Binding-site contacts:
Ligand atom O1 contacts residue ASN112 of chain 1.B at 3.6 Å (h-bond).
Ligand atom CB contacts residue PHE122 of chain 1.B at 3.4 Å (hydrophobic).
Ligand atom CD1 contacts residue VAL111 of chain 1.B at 3.9 Å (hydrophobic).
Ligand atom CZ2 contacts residue GLY106 of chain 1.C at 3.7 Å.
Ligand atom N contacts residue TRQ62 of chain 1.B at 1.6 Å.
Ligand atom CD1 contacts residue ASN109 of chain 1.B at 3.6 Å.
Ligand atom CB contacts residue ASP37 of chain 1.B at 2.9 Å.
Ligand atom CE3 contacts residue PHE122 of chain 1.B at 3.9 Å (hydrophobic).
Ligand atom O1 contacts residue TRP113 of chain 1.B at 3.2 Å (h-bond).
Ligand atom CE2 contacts residue PHE25 of chain 1.C at 3.7 Å (hydrophobic).
Ligand atom O1 contacts residue ASP81 of chain 1.B at 2.2 Å (salt-bridge).
Ligand atom CE3 contacts residue ASN112 of chain 1.B at 3.6 Å.
Ligand atom CG contacts residue VAL111 of chain 1.B at 3.9 Å (hydrophobic).
Ligand atom CZ3 contacts residue LEU28 of chain 1.C at 3.6 Å (hydrophobic).
Ligand atom CH2 contacts residue GLY106 of chain 1.C at 3.9 Å.
Ligand atom NE1 contacts residue ASP110 of chain 1.B at 4.0 Å.
Ligand atom O1 contacts residue PHE122 of chain 1.B at 3.4 Å.
Ligand atom CD2 contacts residue ASN112 of chain 1.B at 4.0 Å.
Ligand atom CG contacts residue PHE25 of chain 1.C at 3.9 Å (hydrophobic).
Ligand atom CA contacts residue TRQ62 of chain 1.B at 2.6 Å.
Ligand atom CA contacts residue ASP37 of chain 1.B at 3.5 Å.
Ligand atom NE1 contacts residue LEU107 of chain 1.C at 3.9 Å.
Ligand atom CA contacts residue VAL111 of chain 1.B at 3.4 Å (hydrophobic).
Ligand atom CD2 contacts residue PHE25 of chain 1.C at 3.7 Å (hydrophobic).
Ligand atom CH2 contacts residue LEU28 of chain 1.C at 3.8 Å (hydrophobic).
Ligand atom CZ3 contacts residue ASN112 of chain 1.B at 3.4 Å.
Ligand atom NE1 contacts residue ASP37 of chain 1.B at 3.3 Å (salt-bridge).
Ligand atom N contacts residue ASP37 of chain 1.B at 2.9 Å (salt-bridge).
Ligand atom NE1 contacts residue ASN109 of chain 1.B at 4.0 Å.
Ligand atom CA contacts residue ASP81 of chain 1.B at 3.3 Å.
Ligand atom CB contacts residue TRQ62 of chain 1.B at 3.8 Å.
Ligand atom O1 contacts residue TRQ62 of chain 1.B at 3.3 Å.
Ligand atom CZ2 contacts residue LEU107 of chain 1.C at 3.9 Å (hydrophobic).
Ligand atom CD2 contacts residue VAL111 of chain 1.B at 3.9 Å (hydrophobic).
Ligand atom CA contacts residue PHE122 of chain 1.B at 3.8 Å (hydrophobic).
Ligand atom CG contacts residue ASP37 of chain 1.B at 3.7 Å.
Ligand atom N contacts residue THR125 of chain 1.B at 3.8 Å.
Ligand atom CD1 contacts residue ASP37 of chain 1.B at 3.1 Å.
Ligand atom N contacts residue ASP81 of chain 1.B at 3.0 Å (salt-bridge).
Ligand atom O1 contacts residue VAL111 of chain 1.B at 3.7 Å.

Sequence of chain 1.C:
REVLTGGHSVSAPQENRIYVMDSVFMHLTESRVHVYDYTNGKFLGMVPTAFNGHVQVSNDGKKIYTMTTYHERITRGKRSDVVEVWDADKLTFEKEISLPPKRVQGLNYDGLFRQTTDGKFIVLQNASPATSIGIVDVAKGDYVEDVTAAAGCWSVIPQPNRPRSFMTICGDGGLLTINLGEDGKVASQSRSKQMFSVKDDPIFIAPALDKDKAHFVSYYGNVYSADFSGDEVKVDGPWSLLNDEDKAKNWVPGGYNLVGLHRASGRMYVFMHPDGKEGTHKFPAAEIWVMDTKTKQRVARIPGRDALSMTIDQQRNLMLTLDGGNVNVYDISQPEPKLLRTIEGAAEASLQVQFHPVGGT

The small molecule below binds the protein below.
Small molecule (SMILES): N[C@@H](O)Cc1c[nH]c2ccccc12

Sequence of chain 1.B:
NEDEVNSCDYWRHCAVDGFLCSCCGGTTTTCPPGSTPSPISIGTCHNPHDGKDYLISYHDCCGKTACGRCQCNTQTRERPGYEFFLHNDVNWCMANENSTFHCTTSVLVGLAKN